The small molecule below binds the protein below.
Small molecule (SMILES): CC(=O)N[C@@H]1[C@@H](O)[C@H](O)[C@@H](CO)O[C@H]1O

Sequence of chain 53.F:
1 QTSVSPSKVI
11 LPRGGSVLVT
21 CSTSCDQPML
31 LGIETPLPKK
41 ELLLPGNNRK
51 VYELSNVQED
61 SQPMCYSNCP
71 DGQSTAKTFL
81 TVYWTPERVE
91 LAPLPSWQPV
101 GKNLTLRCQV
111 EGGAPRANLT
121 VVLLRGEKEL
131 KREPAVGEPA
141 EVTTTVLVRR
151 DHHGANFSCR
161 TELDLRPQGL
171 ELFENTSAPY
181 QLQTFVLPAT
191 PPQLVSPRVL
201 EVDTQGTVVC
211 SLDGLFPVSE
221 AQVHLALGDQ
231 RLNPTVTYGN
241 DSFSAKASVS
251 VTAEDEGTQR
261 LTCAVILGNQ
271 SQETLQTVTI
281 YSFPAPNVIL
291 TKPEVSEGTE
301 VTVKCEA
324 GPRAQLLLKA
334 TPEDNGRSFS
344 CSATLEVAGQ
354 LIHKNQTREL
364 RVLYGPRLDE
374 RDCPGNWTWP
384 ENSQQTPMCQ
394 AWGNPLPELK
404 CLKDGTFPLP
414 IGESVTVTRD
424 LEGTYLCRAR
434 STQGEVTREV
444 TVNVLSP

Binding-site contacts:
Ligand atom C3 contacts residue ASN175 of chain 53.F at 3.8 Å.
Ligand atom N2 contacts residue ASN175 of chain 53.F at 2.9 Å (h-bond).
Ligand atom C8 contacts residue ARG88 of chain 53.F at 4.3 Å.
Ligand atom C3 contacts residue NAG1 of chain 53.K at 3.7 Å.
Ligand atom C1 contacts residue GLU174 of chain 53.F at 4.1 Å.
Ligand atom C1 contacts residue ASN175 of chain 53.F at 1.4 Å.
Ligand atom O6 contacts residue GLU174 of chain 53.F at 3.8 Å.
Ligand atom C8 contacts residue ASN175 of chain 53.F at 4.5 Å.
Ligand atom C4 contacts residue NAG1 of chain 53.K at 3.5 Å.
Ligand atom O5 contacts residue GLU174 of chain 53.F at 3.5 Å (salt-bridge).
Ligand atom O5 contacts residue ASN175 of chain 53.F at 2.4 Å (h-bond).
Ligand atom O6 contacts residue PHE173 of chain 53.F at 4.0 Å.
Ligand atom N2 contacts residue THR85 of chain 53.F at 4.5 Å.
Ligand atom C1 contacts residue THR85 of chain 53.F at 3.8 Å.
Ligand atom C8 contacts residue GLU87 of chain 53.F at 3.6 Å.
Ligand atom C4 contacts residue ASN175 of chain 53.F at 4.2 Å.
Ligand atom C2 contacts residue ASN175 of chain 53.F at 2.4 Å.
Ligand atom C5 contacts residue THR85 of chain 53.F at 4.0 Å.
Ligand atom C6 contacts residue NAG1 of chain 53.K at 4.2 Å.
Ligand atom C7 contacts residue ASN175 of chain 53.F at 3.4 Å.
Ligand atom C2 contacts residue THR85 of chain 53.F at 4.5 Å.
Ligand atom O7 contacts residue ASN175 of chain 53.F at 3.5 Å (h-bond).
Ligand atom O5 contacts residue THR85 of chain 53.F at 4.3 Å.
Ligand atom C5 contacts residue ASN175 of chain 53.F at 3.6 Å.
Ligand atom N2 contacts residue PRO86 of chain 53.F at 3.9 Å.
Ligand atom C7 contacts residue PRO86 of chain 53.F at 4.3 Å (hydrophobic).
Ligand atom O4 contacts residue NAG1 of chain 53.K at 2.3 Å (h-bond).
Ligand atom O6 contacts residue THR85 of chain 53.F at 4.4 Å.
Ligand atom C5 contacts residue NAG1 of chain 53.K at 3.8 Å.
Ligand atom C3 contacts residue THR85 of chain 53.F at 4.4 Å.
Ligand atom O3 contacts residue NAG1 of chain 53.K at 3.9 Å.
Ligand atom C8 contacts residue PRO86 of chain 53.F at 3.6 Å (hydrophobic).